Binding-site contacts:
Ligand atom C2 contacts residue ASN246 of chain 2.D at 2.5 Å.
Ligand atom O5 contacts residue ASN246 of chain 2.D at 2.4 Å (h-bond).
Ligand atom C7 contacts residue ASN246 of chain 2.D at 3.6 Å.
Ligand atom O7 contacts residue ASN246 of chain 2.D at 4.1 Å.
Ligand atom C1 contacts residue THR248 of chain 2.D at 3.2 Å.
Ligand atom O6 contacts residue ASN249 of chain 2.D at 4.0 Å.
Ligand atom C8 contacts residue ASN246 of chain 2.D at 3.9 Å.
Ligand atom C3 contacts residue ASN246 of chain 2.D at 3.8 Å.
Ligand atom N2 contacts residue THR248 of chain 2.D at 4.5 Å.
Ligand atom O6 contacts residue THR248 of chain 2.D at 3.9 Å.
Ligand atom C5 contacts residue ASN246 of chain 2.D at 3.7 Å.
Ligand atom C5 contacts residue THR248 of chain 2.D at 4.1 Å.
Ligand atom C4 contacts residue ASN246 of chain 2.D at 4.2 Å.
Ligand atom N2 contacts residue ASN246 of chain 2.D at 2.8 Å (h-bond).
Ligand atom C1 contacts residue ASN249 of chain 2.D at 4.1 Å.
Ligand atom C1 contacts residue ASN246 of chain 2.D at 1.4 Å.
Ligand atom O5 contacts residue THR248 of chain 2.D at 3.8 Å.
Ligand atom O5 contacts residue ASN249 of chain 2.D at 3.8 Å.
Ligand atom C2 contacts residue THR248 of chain 2.D at 4.3 Å.

Sequence of chain 2.D:
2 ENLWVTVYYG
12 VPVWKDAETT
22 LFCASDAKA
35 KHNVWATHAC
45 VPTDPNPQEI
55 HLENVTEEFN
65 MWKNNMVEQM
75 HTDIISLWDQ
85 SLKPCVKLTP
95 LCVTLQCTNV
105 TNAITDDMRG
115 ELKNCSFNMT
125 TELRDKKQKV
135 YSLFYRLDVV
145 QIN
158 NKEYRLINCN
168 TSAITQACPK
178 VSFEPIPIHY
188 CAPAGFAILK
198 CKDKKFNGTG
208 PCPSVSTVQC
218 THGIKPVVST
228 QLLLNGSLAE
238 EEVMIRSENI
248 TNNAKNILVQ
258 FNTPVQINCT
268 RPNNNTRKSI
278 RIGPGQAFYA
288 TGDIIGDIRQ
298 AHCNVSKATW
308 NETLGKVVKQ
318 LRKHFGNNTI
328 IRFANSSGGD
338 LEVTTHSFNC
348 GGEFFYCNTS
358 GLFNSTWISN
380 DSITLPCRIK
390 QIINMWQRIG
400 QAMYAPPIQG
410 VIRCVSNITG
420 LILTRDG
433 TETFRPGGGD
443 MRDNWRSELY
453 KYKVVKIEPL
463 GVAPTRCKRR

The small molecule below binds the protein below.
Small molecule (SMILES): CC(=O)N[C@@H]1[C@@H](O)[C@H](O)[C@@H](CO)O[C@H]1O